This protein binds this small molecule.
Small molecule (SMILES): O=C(Cc1ccc(-c2ccc(OCCN3CCOCC3)cc2)cn1)NCc1ccccc1

Sequence of chain 1.C:
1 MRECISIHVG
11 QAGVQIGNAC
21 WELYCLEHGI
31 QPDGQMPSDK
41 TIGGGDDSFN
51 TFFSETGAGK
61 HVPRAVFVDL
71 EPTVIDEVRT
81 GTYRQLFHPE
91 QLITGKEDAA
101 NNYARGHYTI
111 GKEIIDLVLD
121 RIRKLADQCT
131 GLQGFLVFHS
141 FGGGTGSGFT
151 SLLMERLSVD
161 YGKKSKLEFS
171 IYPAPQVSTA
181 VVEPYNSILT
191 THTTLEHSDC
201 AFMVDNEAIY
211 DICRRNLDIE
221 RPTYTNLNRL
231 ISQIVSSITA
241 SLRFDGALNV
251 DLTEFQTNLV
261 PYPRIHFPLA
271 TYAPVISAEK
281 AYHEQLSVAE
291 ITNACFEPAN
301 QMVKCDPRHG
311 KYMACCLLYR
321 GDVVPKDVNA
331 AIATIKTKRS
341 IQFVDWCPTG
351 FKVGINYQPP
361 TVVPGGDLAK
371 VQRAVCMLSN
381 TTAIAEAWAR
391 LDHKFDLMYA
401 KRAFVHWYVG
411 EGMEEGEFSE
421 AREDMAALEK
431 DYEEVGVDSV

Binding-site contacts:
Ligand atom O09 contacts residue LYS350 of chain 1.D at 3.0 Å.
Ligand atom C28 contacts residue TYR200 of chain 1.D at 3.2 Å (hydrophobic).
Ligand atom C31 contacts residue GLN134 of chain 1.D at 3.0 Å.
Ligand atom C11 contacts residue LYS350 of chain 1.D at 3.4 Å.
Ligand atom C15 contacts residue LEU246 of chain 1.D at 3.3 Å (hydrophobic).
Ligand atom N25 contacts residue TYR200 of chain 1.D at 3.7 Å.
Ligand atom C21 contacts residue ALA314 of chain 1.D at 3.3 Å (hydrophobic).
Ligand atom C31 contacts residue TYR50 of chain 1.D at 3.4 Å (hydrophobic).
Ligand atom C08 contacts residue LEU246 of chain 1.D at 3.4 Å (hydrophobic).
Ligand atom C13 contacts residue LEU253 of chain 1.D at 3.5 Å (hydrophobic).
Ligand atom C26 contacts residue VAL236 of chain 1.D at 3.0 Å (hydrophobic).
Ligand atom C10 contacts residue LYS350 of chain 1.D at 3.1 Å.
Ligand atom C32 contacts residue LEU250 of chain 1.D at 3.5 Å (hydrophobic).
Ligand atom C07 contacts residue SER178 of chain 1.C at 3.4 Å.
Ligand atom C23 contacts residue TYR200 of chain 1.D at 3.0 Å (hydrophobic).
Ligand atom C11 contacts residue ASN256 of chain 1.D at 3.6 Å.
Ligand atom C22 contacts residue ILE368 of chain 1.D at 3.7 Å (hydrophobic).
Ligand atom C31 contacts residue LEU250 of chain 1.D at 3.7 Å (hydrophobic).
Ligand atom C29 contacts residue ASN165 of chain 1.D at 3.3 Å.
Ligand atom C16 contacts residue LEU253 of chain 1.D at 3.5 Å (hydrophobic).
Ligand atom O02 contacts residue GTP1 of chain 1.Q at 3.6 Å.
Ligand atom C01 contacts residue GTP1 of chain 1.Q at 3.2 Å.
Ligand atom C22 contacts residue VAL236 of chain 1.D at 3.4 Å (hydrophobic).
Ligand atom O24 contacts residue LEU253 of chain 1.D at 3.0 Å.
Ligand atom C12 contacts residue LEU253 of chain 1.D at 3.4 Å (hydrophobic).
Ligand atom O24 contacts residue TYR200 of chain 1.D at 3.6 Å.
Ligand atom C06 contacts residue SER178 of chain 1.C at 2.9 Å.
Ligand atom C32 contacts residue LEU240 of chain 1.D at 3.5 Å (hydrophobic).
Ligand atom C01 contacts residue SER178 of chain 1.C at 3.6 Å.
Ligand atom C26 contacts residue LEU240 of chain 1.D at 3.2 Å (hydrophobic).
Ligand atom C19 contacts residue ILE368 of chain 1.D at 3.7 Å (hydrophobic).
Ligand atom C06 contacts residue ALA180 of chain 1.C at 3.3 Å (hydrophobic).
Ligand atom C32 contacts residue THR237 of chain 1.D at 3.7 Å.
Ligand atom C29 contacts residue TYR200 of chain 1.D at 3.3 Å (hydrophobic).
Ligand atom N05 contacts residue SER178 of chain 1.C at 3.1 Å (h-bond).
Ligand atom C08 contacts residue SER178 of chain 1.C at 3.6 Å.
Ligand atom C06 contacts residue GLU183 of chain 1.C at 3.6 Å.
Ligand atom C22 contacts residue TYR200 of chain 1.D at 2.7 Å (hydrophobic).
Ligand atom C30 contacts residue GLN134 of chain 1.D at 3.2 Å.
Ligand atom C28 contacts residue ASN165 of chain 1.D at 3.5 Å.

Sequence of chain 1.D:
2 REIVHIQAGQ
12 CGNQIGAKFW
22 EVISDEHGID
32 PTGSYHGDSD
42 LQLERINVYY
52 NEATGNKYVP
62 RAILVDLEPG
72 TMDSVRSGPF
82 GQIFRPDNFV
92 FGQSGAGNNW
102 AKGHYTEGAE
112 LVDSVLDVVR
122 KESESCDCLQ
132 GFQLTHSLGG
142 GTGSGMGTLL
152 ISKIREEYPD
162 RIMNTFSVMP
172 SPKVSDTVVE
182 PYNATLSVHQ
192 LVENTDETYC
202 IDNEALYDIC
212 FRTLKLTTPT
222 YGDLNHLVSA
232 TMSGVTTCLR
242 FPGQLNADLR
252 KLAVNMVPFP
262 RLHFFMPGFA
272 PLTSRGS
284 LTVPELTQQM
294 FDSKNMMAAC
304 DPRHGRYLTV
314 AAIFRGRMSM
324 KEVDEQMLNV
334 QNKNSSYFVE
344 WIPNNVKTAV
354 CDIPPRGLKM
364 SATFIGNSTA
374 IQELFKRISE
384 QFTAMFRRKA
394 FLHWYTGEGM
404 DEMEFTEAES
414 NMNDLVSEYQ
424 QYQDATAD